Binding-site contacts:
Ligand atom C1 contacts residue ASN102 of chain 1.E at 1.5 Å.
Ligand atom C7 contacts residue LYS116 of chain 1.E at 4.0 Å.
Ligand atom C3 contacts residue LYS158 of chain 1.E at 3.4 Å.
Ligand atom C8 contacts residue ASN102 of chain 1.E at 3.3 Å.
Ligand atom C4 contacts residue LYS158 of chain 1.E at 3.9 Å.
Ligand atom C8 contacts residue ARG112 of chain 1.E at 3.8 Å.
Ligand atom N2 contacts residue ASN102 of chain 1.E at 2.3 Å (h-bond).
Ligand atom N2 contacts residue LYS158 of chain 1.E at 3.8 Å.
Ligand atom C7 contacts residue ASN102 of chain 1.E at 2.9 Å.
Ligand atom C8 contacts residue ARG139 of chain 1.E at 3.1 Å.
Ligand atom O7 contacts residue ASN102 of chain 1.E at 3.7 Å.
Ligand atom C4 contacts residue ASN102 of chain 1.E at 4.3 Å.
Ligand atom C8 contacts residue LYS116 of chain 1.E at 3.5 Å.
Ligand atom C5 contacts residue ASN102 of chain 1.E at 3.7 Å.
Ligand atom C2 contacts residue ASN102 of chain 1.E at 2.6 Å.
Ligand atom C7 contacts residue ARG139 of chain 1.E at 4.3 Å.
Ligand atom O7 contacts residue GLY113 of chain 1.E at 3.9 Å.
Ligand atom N2 contacts residue LYS116 of chain 1.E at 3.4 Å (salt-bridge).
Ligand atom O3 contacts residue LYS158 of chain 1.E at 2.3 Å (salt-bridge).
Ligand atom C7 contacts residue ARG112 of chain 1.E at 4.5 Å.
Ligand atom C8 contacts residue GLY113 of chain 1.E at 3.4 Å.
Ligand atom O7 contacts residue ARG112 of chain 1.E at 4.2 Å.
Ligand atom C2 contacts residue LYS158 of chain 1.E at 3.5 Å.
Ligand atom C3 contacts residue ASN102 of chain 1.E at 3.9 Å.
Ligand atom C7 contacts residue GLY113 of chain 1.E at 4.2 Å.
Ligand atom O5 contacts residue ASN102 of chain 1.E at 2.4 Å (h-bond).

A small-molecule ligand and the protein it binds are described below.
Small molecule (SMILES): CC(=O)N[C@@H]1[C@@H](O)[C@H](O)[C@@H](CO)O[C@H]1O

Sequence of chain 1.E:
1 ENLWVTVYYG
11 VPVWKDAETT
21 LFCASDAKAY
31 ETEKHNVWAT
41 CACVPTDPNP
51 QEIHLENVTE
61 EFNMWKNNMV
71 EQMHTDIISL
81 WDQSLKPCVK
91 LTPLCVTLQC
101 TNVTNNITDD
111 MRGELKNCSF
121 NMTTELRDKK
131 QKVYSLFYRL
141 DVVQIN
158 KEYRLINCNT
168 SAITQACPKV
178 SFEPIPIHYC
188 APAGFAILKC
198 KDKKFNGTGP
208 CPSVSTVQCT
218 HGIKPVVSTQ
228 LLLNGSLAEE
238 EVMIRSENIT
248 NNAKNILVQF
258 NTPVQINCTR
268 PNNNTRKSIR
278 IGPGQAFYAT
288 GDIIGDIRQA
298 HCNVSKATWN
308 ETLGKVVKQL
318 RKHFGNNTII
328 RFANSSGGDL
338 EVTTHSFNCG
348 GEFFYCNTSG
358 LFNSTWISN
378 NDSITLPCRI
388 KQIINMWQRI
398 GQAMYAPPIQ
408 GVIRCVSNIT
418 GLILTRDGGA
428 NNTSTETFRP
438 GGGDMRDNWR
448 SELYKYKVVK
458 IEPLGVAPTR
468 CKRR